Sequence of chain 1.A:
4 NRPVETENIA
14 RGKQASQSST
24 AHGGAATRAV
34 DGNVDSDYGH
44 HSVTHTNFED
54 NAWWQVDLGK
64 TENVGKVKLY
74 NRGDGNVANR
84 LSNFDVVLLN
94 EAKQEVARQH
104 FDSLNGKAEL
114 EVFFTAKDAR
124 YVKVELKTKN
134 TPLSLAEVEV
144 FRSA

Binding-site contacts:
Ligand atom O4 contacts residue ARG83 of chain 1.A at 2.9 Å (salt-bridge).
Ligand atom C5 contacts residue HIS25 of chain 1.A at 4.0 Å.
Ligand atom O4 contacts residue HIS48 of chain 1.A at 2.6 Å (h-bond).
Ligand atom C3 contacts residue ARG83 of chain 1.A at 4.1 Å.
Ligand atom C6 contacts residue HIS25 of chain 1.A at 4.0 Å.
Ligand atom O4 contacts residue GLY42 of chain 1.A at 3.5 Å.
Ligand atom C4 contacts residue HIS48 of chain 1.A at 3.5 Å.
Ligand atom C5 contacts residue HIS25 of chain 1.A at 4.5 Å.
Ligand atom C4 contacts residue HIS25 of chain 1.A at 4.0 Å.
Ligand atom O3 contacts residue ARG83 of chain 1.A at 3.1 Å (salt-bridge).
Ligand atom C6 contacts residue ASP77 of chain 1.A at 3.8 Å.
Ligand atom C2 contacts residue ARG83 of chain 1.A at 4.1 Å.
Ligand atom C5 contacts residue ARG75 of chain 1.A at 3.9 Å.
Ligand atom C6 contacts residue ARG75 of chain 1.A at 3.9 Å.
Ligand atom O5 contacts residue ARG75 of chain 1.A at 2.8 Å (salt-bridge).
Ligand atom C1 contacts residue ARG75 of chain 1.A at 3.5 Å.
Ligand atom O4 contacts residue ARG75 of chain 1.A at 2.9 Å (salt-bridge).
Ligand atom O4 contacts residue HIS25 of chain 1.A at 4.5 Å.
Ligand atom C6 contacts residue GLY42 of chain 1.A at 4.3 Å.
Ligand atom O2 contacts residue VAL80 of chain 1.A at 4.2 Å.
Ligand atom C1 contacts residue HIS25 of chain 1.A at 4.5 Å.
Ligand atom O6 contacts residue HIS25 of chain 1.A at 4.1 Å.
Ligand atom O3 contacts residue GLY78 of chain 1.A at 3.9 Å.
Ligand atom C2 contacts residue VAL80 of chain 1.A at 4.4 Å (hydrophobic).
Ligand atom C2 contacts residue ARG75 of chain 1.A at 4.3 Å.
Ligand atom C6 contacts residue TYR41 of chain 1.A at 3.9 Å (hydrophobic).
Ligand atom C5 contacts residue HIS48 of chain 1.A at 4.3 Å.
Ligand atom C4 contacts residue ARG75 of chain 1.A at 4.0 Å.
Ligand atom O2 contacts residue ARG83 of chain 1.A at 4.1 Å.
Ligand atom C6 contacts residue HIS48 of chain 1.A at 3.9 Å.
Ligand atom C4 contacts residue ARG83 of chain 1.A at 4.0 Å.
Ligand atom O3 contacts residue PHE51 of chain 1.A at 3.9 Å.
Ligand atom O5 contacts residue HIS25 of chain 1.A at 4.1 Å.

This small molecule binds to this protein.
Small molecule (SMILES): CC(=O)N[C@@H]1[C@@H](O[C@@H]2O[C@@H](C)[C@@H](O)[C@@H](O)[C@@H]2O)[C@H](O[C@@H]2O[C@H](CO)[C@H](O)[C@H](O)[C@H]2O[C@@H]2O[C@@H](C)[C@@H](O)[C@@H](O)[C@@H]2O)[C@@H](CO)O[C@H]1O